Sequence of chain 7.C:
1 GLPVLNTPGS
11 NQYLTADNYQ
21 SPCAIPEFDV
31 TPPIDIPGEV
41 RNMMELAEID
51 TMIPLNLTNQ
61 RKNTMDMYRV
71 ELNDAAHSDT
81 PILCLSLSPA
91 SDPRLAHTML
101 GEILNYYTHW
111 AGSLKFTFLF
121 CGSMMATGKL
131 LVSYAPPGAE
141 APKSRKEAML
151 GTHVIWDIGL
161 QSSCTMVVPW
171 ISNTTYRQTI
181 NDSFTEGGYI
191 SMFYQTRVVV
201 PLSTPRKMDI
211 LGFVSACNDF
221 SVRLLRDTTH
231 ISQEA

Sequence of chain 7.A:
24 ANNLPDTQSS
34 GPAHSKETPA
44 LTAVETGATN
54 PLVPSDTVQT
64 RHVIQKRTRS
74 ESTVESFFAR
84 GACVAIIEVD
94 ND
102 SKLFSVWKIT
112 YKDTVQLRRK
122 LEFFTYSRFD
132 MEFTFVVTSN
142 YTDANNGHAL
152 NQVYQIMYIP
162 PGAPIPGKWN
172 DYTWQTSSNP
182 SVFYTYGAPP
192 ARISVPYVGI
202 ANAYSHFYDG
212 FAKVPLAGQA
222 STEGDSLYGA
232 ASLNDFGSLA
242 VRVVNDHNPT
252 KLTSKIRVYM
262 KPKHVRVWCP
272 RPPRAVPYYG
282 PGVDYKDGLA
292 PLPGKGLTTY

The small molecule below binds the protein below.
Small molecule (SMILES): COc1ccc(OCc2ccc(COc3c(Cl)cccc3Cl)cc2)c(Cl)c1

Binding-site contacts:
Ligand atom O3 contacts residue PHE130 of chain 7.A at 3.6 Å.
Ligand atom C20 contacts residue LEU240 of chain 7.A at 3.8 Å (hydrophobic).
Ligand atom C3 contacts residue MET132 of chain 7.A at 3.7 Å (hydrophobic).
Ligand atom C17 contacts residue ALA24 of chain 7.C at 3.7 Å (hydrophobic).
Ligand atom C21 contacts residue TYR205 of chain 7.A at 3.8 Å (hydrophobic).
Ligand atom O3 contacts residue TYR112 of chain 7.A at 3.6 Å.
Ligand atom CL2 contacts residue ALA24 of chain 7.C at 3.5 Å.
Ligand atom C9 contacts residue PHE237 of chain 7.A at 3.7 Å (hydrophobic).
Ligand atom C5 contacts residue TYR112 of chain 7.A at 3.5 Å (hydrophobic).
Ligand atom C17 contacts residue TYR159 of chain 7.A at 3.7 Å (hydrophobic).
Ligand atom C12 contacts residue PHE134 of chain 7.A at 3.8 Å (hydrophobic).
Ligand atom O1 contacts residue MET132 of chain 7.A at 3.7 Å.
Ligand atom C21 contacts residue HIS207 of chain 7.A at 3.6 Å.
Ligand atom C1 contacts residue TYR205 of chain 7.A at 3.8 Å (hydrophobic).
Ligand atom C7 contacts residue PHE237 of chain 7.A at 3.5 Å (hydrophobic).
Ligand atom C12 contacts residue ILE110 of chain 7.A at 3.8 Å (hydrophobic).
Ligand atom CL2 contacts residue ILE25 of chain 7.C at 3.4 Å.
Ligand atom C9 contacts residue VAL199 of chain 7.A at 3.6 Å (hydrophobic).
Ligand atom C13 contacts residue PHE134 of chain 7.A at 3.7 Å (hydrophobic).
Ligand atom O2 contacts residue VAL196 of chain 7.A at 3.4 Å.
Ligand atom CL3 contacts residue LEU240 of chain 7.A at 3.8 Å.
Ligand atom C10 contacts residue TYR159 of chain 7.A at 3.5 Å (hydrophobic).
Ligand atom C20 contacts residue ILE194 of chain 7.A at 3.8 Å (hydrophobic).
Ligand atom CL3 contacts residue PHE134 of chain 7.A at 3.8 Å.
Ligand atom C16 contacts residue TYR159 of chain 7.A at 3.8 Å (hydrophobic).
Ligand atom C7 contacts residue MET132 of chain 7.A at 3.3 Å (hydrophobic).
Ligand atom O1 contacts residue ILE110 of chain 7.A at 3.7 Å.
Ligand atom C14 contacts residue TYR159 of chain 7.A at 3.5 Å (hydrophobic).
Ligand atom C2 contacts residue PHE237 of chain 7.A at 3.6 Å (hydrophobic).
Ligand atom CL2 contacts residue TYR159 of chain 7.A at 3.6 Å.
Ligand atom C13 contacts residue ILE110 of chain 7.A at 3.7 Å (hydrophobic).
Ligand atom C13 contacts residue MET132 of chain 7.A at 3.4 Å (hydrophobic).
Ligand atom C4 contacts residue MET132 of chain 7.A at 3.8 Å (hydrophobic).
Ligand atom C6 contacts residue TYR112 of chain 7.A at 3.7 Å (hydrophobic).
Ligand atom C8 contacts residue MET132 of chain 7.A at 3.4 Å (hydrophobic).
Ligand atom C16 contacts residue ALA24 of chain 7.C at 3.8 Å (hydrophobic).
Ligand atom O1 contacts residue PHE237 of chain 7.A at 3.8 Å.
Ligand atom C19 contacts residue LEU240 of chain 7.A at 3.8 Å (hydrophobic).
Ligand atom C21 contacts residue SER128 of chain 7.A at 3.8 Å.
Ligand atom C11 contacts residue ILE110 of chain 7.A at 3.8 Å (hydrophobic).